Sequence of chain 1.C:
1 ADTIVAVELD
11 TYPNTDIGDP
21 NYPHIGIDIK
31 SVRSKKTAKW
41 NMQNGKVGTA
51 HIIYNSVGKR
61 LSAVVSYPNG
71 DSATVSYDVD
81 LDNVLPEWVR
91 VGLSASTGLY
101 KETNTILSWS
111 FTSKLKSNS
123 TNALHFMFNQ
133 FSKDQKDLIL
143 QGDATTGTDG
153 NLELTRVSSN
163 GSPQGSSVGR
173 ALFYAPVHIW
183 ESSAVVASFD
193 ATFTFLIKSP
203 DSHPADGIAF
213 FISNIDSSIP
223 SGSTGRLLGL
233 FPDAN

Binding-site contacts:
Ligand atom O4 contacts residue ARG228 of chain 1.C at 3.5 Å (salt-bridge).
Ligand atom O5 contacts residue LEU99 of chain 1.C at 3.0 Å (h-bond).
Ligand atom O6 contacts residue TYR100 of chain 1.C at 3.8 Å.
Ligand atom O3 contacts residue ARG228 of chain 1.C at 2.8 Å (salt-bridge).
Ligand atom C6 contacts residue TYR100 of chain 1.C at 3.9 Å (hydrophobic).
Ligand atom C4 contacts residue ASN14 of chain 1.C at 3.8 Å.
Ligand atom C6 contacts residue LEU99 of chain 1.C at 3.8 Å (hydrophobic).
Ligand atom C3 contacts residue ARG228 of chain 1.C at 3.7 Å.
Ligand atom C4 contacts residue GLY227 of chain 1.C at 3.8 Å.
Ligand atom O2 contacts residue LEU99 of chain 1.C at 3.7 Å.
Ligand atom O6 contacts residue TYR100 of chain 1.C at 2.9 Å (h-bond).
Ligand atom C4 contacts residue ASP208 of chain 1.C at 3.3 Å.
Ligand atom C5 contacts residue LEU99 of chain 1.C at 3.9 Å (hydrophobic).
Ligand atom O6 contacts residue TYR12 of chain 1.C at 4.0 Å.
Ligand atom C3 contacts residue GLY227 of chain 1.C at 4.0 Å.
Ligand atom O2 contacts residue GLY98 of chain 1.C at 3.6 Å.
Ligand atom O5 contacts residue GLY98 of chain 1.C at 4.0 Å.
Ligand atom C4 contacts residue LEU99 of chain 1.C at 3.5 Å (hydrophobic).
Ligand atom O4 contacts residue ASN14 of chain 1.C at 2.7 Å (h-bond).
Ligand atom O4 contacts residue TYR12 of chain 1.C at 3.4 Å.
Ligand atom C5 contacts residue TYR12 of chain 1.C at 3.9 Å (hydrophobic).
Ligand atom O6 contacts residue LEU99 of chain 1.C at 3.6 Å.
Ligand atom O4 contacts residue ASP208 of chain 1.C at 2.5 Å (salt-bridge).
Ligand atom O6 contacts residue ALA207 of chain 1.C at 3.2 Å.
Ligand atom O2 contacts residue GLY227 of chain 1.C at 4.0 Å.
Ligand atom C6 contacts residue TYR12 of chain 1.C at 3.7 Å (hydrophobic).
Ligand atom C3 contacts residue ASN14 of chain 1.C at 4.0 Å.
Ligand atom O6 contacts residue ASP208 of chain 1.C at 2.6 Å (salt-bridge).
Ligand atom C1 contacts residue LEU99 of chain 1.C at 3.6 Å (hydrophobic).
Ligand atom O4 contacts residue GLY227 of chain 1.C at 4.1 Å.
Ligand atom O2 contacts residue LEU99 of chain 1.C at 3.4 Å.
Ligand atom O6 contacts residue LEU99 of chain 1.C at 3.1 Å (h-bond).
Ligand atom O6 contacts residue GLY98 of chain 1.C at 3.2 Å.
Ligand atom C6 contacts residue ASP208 of chain 1.C at 3.5 Å.
Ligand atom C6 contacts residue TYR12 of chain 1.C at 3.3 Å (hydrophobic).
Ligand atom C6 contacts residue LEU99 of chain 1.C at 3.9 Å (hydrophobic).
Ligand atom C6 contacts residue TYR100 of chain 1.C at 3.6 Å (hydrophobic).
Ligand atom C6 contacts residue ALA207 of chain 1.C at 3.6 Å (hydrophobic).
Ligand atom C4 contacts residue ARG228 of chain 1.C at 3.7 Å.
Ligand atom O3 contacts residue GLY227 of chain 1.C at 3.3 Å.

A small-molecule ligand and the protein it binds are described below.
Small molecule (SMILES): CO[C@@H]1O[C@H](CO)[C@@H](O[C@H]2O[C@H](CO)[C@@H](O)[C@H](O)[C@@H]2O)[C@H](O)[C@@H]1O